Sequence of chain 1.A:
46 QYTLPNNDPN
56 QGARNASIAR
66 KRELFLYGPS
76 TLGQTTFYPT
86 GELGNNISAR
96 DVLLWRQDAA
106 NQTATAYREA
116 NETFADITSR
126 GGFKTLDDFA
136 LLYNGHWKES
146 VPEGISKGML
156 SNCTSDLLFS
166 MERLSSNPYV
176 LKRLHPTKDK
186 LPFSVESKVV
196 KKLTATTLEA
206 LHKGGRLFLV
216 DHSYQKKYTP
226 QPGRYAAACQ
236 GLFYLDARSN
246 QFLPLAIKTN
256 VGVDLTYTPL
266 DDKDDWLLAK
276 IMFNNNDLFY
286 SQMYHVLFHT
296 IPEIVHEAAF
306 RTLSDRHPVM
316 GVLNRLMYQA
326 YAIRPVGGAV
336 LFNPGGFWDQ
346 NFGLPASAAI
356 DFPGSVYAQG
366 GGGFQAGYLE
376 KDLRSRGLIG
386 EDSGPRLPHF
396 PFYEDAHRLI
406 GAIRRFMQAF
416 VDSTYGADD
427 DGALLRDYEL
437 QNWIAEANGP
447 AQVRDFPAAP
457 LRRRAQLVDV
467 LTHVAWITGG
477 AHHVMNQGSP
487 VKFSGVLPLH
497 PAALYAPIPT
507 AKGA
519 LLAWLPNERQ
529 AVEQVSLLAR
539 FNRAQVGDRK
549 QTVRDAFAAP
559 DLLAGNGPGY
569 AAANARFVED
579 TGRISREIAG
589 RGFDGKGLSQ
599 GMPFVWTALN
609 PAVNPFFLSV

Binding-site contacts:
Ligand atom O7 contacts residue ASN91 of chain 1.B at 3.6 Å.
Ligand atom O5 contacts residue ASN91 of chain 1.B at 2.3 Å (h-bond).
Ligand atom C5 contacts residue ASN91 of chain 1.B at 3.6 Å.
Ligand atom C1 contacts residue ASN91 of chain 1.B at 1.4 Å.
Ligand atom C8 contacts residue ARG65 of chain 1.B at 3.5 Å.
Ligand atom C7 contacts residue ASN91 of chain 1.B at 3.5 Å.
Ligand atom O7 contacts residue LEU88 of chain 1.B at 4.2 Å.
Ligand atom N2 contacts residue GLU87 of chain 1.B at 2.7 Å (salt-bridge).
Ligand atom N2 contacts residue ASN91 of chain 1.B at 2.9 Å (h-bond).
Ligand atom C8 contacts residue GLU87 of chain 1.B at 3.2 Å.
Ligand atom C3 contacts residue GLU87 of chain 1.B at 3.7 Å.
Ligand atom C4 contacts residue ASN91 of chain 1.B at 4.1 Å.
Ligand atom O3 contacts residue GLU87 of chain 1.B at 3.9 Å.
Ligand atom C8 contacts residue LEU69 of chain 1.B at 3.8 Å (hydrophobic).
Ligand atom C3 contacts residue ASN91 of chain 1.B at 3.7 Å.
Ligand atom C7 contacts residue LEU88 of chain 1.B at 4.5 Å (hydrophobic).
Ligand atom C6 contacts residue PRO227 of chain 1.A at 4.0 Å (hydrophobic).
Ligand atom C2 contacts residue ASN91 of chain 1.B at 2.4 Å.
Ligand atom C7 contacts residue ARG65 of chain 1.B at 4.2 Å.
Ligand atom C8 contacts residue LEU88 of chain 1.B at 4.1 Å (hydrophobic).
Ligand atom C7 contacts residue GLU87 of chain 1.B at 3.4 Å.
Ligand atom O7 contacts residue ARG65 of chain 1.B at 4.1 Å.
Ligand atom C1 contacts residue GLU87 of chain 1.B at 4.3 Å.
Ligand atom C2 contacts residue GLU87 of chain 1.B at 3.7 Å.

Sequence of chain 1.B:
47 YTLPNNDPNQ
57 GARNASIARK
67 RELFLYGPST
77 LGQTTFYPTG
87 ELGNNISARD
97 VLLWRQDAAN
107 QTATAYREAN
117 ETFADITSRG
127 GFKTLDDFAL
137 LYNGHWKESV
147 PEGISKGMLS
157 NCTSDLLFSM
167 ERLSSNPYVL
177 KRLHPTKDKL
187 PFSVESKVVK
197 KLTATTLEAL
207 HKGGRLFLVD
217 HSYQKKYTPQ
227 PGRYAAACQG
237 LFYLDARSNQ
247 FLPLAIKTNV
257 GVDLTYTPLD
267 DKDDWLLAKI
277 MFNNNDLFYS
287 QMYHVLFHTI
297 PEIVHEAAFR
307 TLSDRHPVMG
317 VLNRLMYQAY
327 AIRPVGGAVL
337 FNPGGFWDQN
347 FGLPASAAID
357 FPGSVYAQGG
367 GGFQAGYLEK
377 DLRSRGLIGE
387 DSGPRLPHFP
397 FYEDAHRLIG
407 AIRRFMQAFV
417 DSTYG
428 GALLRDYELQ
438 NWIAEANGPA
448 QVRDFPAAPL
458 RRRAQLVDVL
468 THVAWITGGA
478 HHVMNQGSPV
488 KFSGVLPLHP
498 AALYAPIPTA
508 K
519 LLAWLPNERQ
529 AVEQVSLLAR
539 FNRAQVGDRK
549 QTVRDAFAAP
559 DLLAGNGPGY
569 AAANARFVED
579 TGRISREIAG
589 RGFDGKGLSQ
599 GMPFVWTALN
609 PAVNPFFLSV

The protein below binds the small molecule below.
Small molecule (SMILES): CC(=O)N[C@@H]1[C@@H](O)[C@H](O)[C@@H](CO)O[C@H]1O